Binding-site contacts:
Ligand atom C contacts residue HIS144 of chain 3.A at 3.9 Å.
Ligand atom CA contacts residue NAD1 of chain 3.B at 3.8 Å.
Ligand atom O2 contacts residue HIS144 of chain 3.A at 2.9 Å.
Ligand atom CA contacts residue LEU192 of chain 3.A at 4.4 Å (hydrophobic).
Ligand atom CA contacts residue TRP187 of chain 3.A at 3.7 Å (hydrophobic).
Ligand atom O1 contacts residue NAD1 of chain 3.B at 3.6 Å.
Ligand atom O2 contacts residue GLN94 of chain 3.A at 3.8 Å.
Ligand atom C contacts residue LYS152 of chain 3.A at 3.4 Å.
Ligand atom O contacts residue GLN196 of chain 3.A at 2.7 Å (h-bond).
Ligand atom O1 contacts residue HIS144 of chain 3.A at 3.0 Å (h-bond).
Ligand atom CB contacts residue TRP257 of chain 3.A at 3.6 Å (hydrophobic).
Ligand atom O2 contacts residue GLN196 of chain 3.A at 4.4 Å.
Ligand atom C1 contacts residue TYR155 of chain 3.A at 3.2 Å (hydrophobic).
Ligand atom C1 contacts residue SER142 of chain 3.A at 3.6 Å.
Ligand atom C contacts residue LEU192 of chain 3.A at 4.5 Å (hydrophobic).
Ligand atom O2 contacts residue LYS152 of chain 3.A at 2.7 Å (salt-bridge).
Ligand atom CB contacts residue HIS144 of chain 3.A at 4.1 Å.
Ligand atom O contacts residue TRP187 of chain 3.A at 3.8 Å.
Ligand atom CB contacts residue TRP187 of chain 3.A at 3.5 Å (hydrophobic).
Ligand atom OXT contacts residue LEU192 of chain 3.A at 3.7 Å.
Ligand atom O2 contacts residue TRP187 of chain 3.A at 3.9 Å.
Ligand atom CA contacts residue HIS144 of chain 3.A at 4.3 Å.
Ligand atom C1 contacts residue HIS144 of chain 3.A at 4.0 Å.
Ligand atom C1 contacts residue NAD1 of chain 3.B at 3.3 Å.
Ligand atom C contacts residue GLN94 of chain 3.A at 3.6 Å.
Ligand atom C contacts residue GLN196 of chain 3.A at 3.8 Å.
Ligand atom O1 contacts residue SER142 of chain 3.A at 2.5 Å (h-bond).
Ligand atom CB contacts residue GLY186 of chain 3.A at 4.3 Å.
Ligand atom O contacts residue LYS152 of chain 3.A at 3.4 Å (salt-bridge).
Ligand atom OXT contacts residue NAD1 of chain 3.B at 3.1 Å.
Ligand atom O1 contacts residue TYR155 of chain 3.A at 3.1 Å.
Ligand atom O contacts residue LEU192 of chain 3.A at 3.6 Å.
Ligand atom C contacts residue TRP187 of chain 3.A at 3.6 Å (hydrophobic).
Ligand atom CB contacts residue NAD1 of chain 3.B at 4.0 Å.
Ligand atom O contacts residue GLN94 of chain 3.A at 3.0 Å (h-bond).
Ligand atom OXT contacts residue SER142 of chain 3.A at 4.2 Å.
Ligand atom OXT contacts residue TYR155 of chain 3.A at 2.4 Å (h-bond).

Sequence of chain 3.A:
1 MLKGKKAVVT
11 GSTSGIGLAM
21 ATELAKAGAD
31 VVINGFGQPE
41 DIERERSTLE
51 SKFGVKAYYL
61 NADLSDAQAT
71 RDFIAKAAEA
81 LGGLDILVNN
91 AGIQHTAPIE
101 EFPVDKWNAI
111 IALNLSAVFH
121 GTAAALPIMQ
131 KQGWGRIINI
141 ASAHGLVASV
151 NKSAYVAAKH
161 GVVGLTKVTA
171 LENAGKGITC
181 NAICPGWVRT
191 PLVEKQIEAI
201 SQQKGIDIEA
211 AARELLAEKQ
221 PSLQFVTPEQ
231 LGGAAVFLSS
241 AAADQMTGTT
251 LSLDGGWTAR

This protein binds this small molecule.
Small molecule (SMILES): CC(C(=O)O)C(=O)O